The small molecule below binds the protein below.
Small molecule (SMILES): CC(C)c1nnc2ccc(-c3ocnc3-c3ccc(F)cc3)cn12

Binding-site contacts:
Ligand atom C14 contacts residue THR103 of chain 1.A at 3.6 Å.
Ligand atom C15 contacts residue LEU72 of chain 1.A at 4.0 Å (hydrophobic).
Ligand atom C9 contacts residue ASP165 of chain 1.A at 3.9 Å.
Ligand atom C9 contacts residue TYR32 of chain 1.A at 3.4 Å (hydrophobic).
Ligand atom C24 contacts residue TYR32 of chain 1.A at 3.2 Å (hydrophobic).
Ligand atom C23 contacts residue ALA108 of chain 1.A at 3.8 Å (hydrophobic).
Ligand atom O4 contacts residue TYR32 of chain 1.A at 3.5 Å.
Ligand atom C23 contacts residue TYR32 of chain 1.A at 3.9 Å (hydrophobic).
Ligand atom C8 contacts residue THR103 of chain 1.A at 3.6 Å.
Ligand atom C18 contacts residue LEU101 of chain 1.A at 3.9 Å (hydrophobic).
Ligand atom C15 contacts residue THR103 of chain 1.A at 3.9 Å.
Ligand atom C14 contacts residue ALA48 of chain 1.A at 3.5 Å (hydrophobic).
Ligand atom C2 contacts residue LYS50 of chain 1.A at 3.9 Å.
Ligand atom C7 contacts residue LEU164 of chain 1.A at 4.0 Å (hydrophobic).
Ligand atom C14 contacts residue LYS50 of chain 1.A at 3.9 Å.
Ligand atom C13 contacts residue ALA48 of chain 1.A at 3.8 Å (hydrophobic).
Ligand atom C13 contacts residue HIS104 of chain 1.A at 3.3 Å.
Ligand atom N20 contacts residue MET106 of chain 1.A at 3.3 Å (h-bond).
Ligand atom N20 contacts residue GLY107 of chain 1.A at 3.2 Å (h-bond).
Ligand atom C21 contacts residue TYR32 of chain 1.A at 3.6 Å (hydrophobic).
Ligand atom C23 contacts residue GLY107 of chain 1.A at 3.6 Å.
Ligand atom C16 contacts residue HIS104 of chain 1.A at 3.8 Å.
Ligand atom N19 contacts residue GLY107 of chain 1.A at 3.9 Å.
Ligand atom F22 contacts residue VAL102 of chain 1.A at 3.1 Å.
Ligand atom F22 contacts residue LEU101 of chain 1.A at 3.2 Å.
Ligand atom N19 contacts residue HIS104 of chain 1.A at 3.6 Å.
Ligand atom C13 contacts residue THR103 of chain 1.A at 3.5 Å.
Ligand atom N6 contacts residue TYR32 of chain 1.A at 3.8 Å.
Ligand atom C10 contacts residue LYS50 of chain 1.A at 3.7 Å.
Ligand atom N6 contacts residue LYS50 of chain 1.A at 3.0 Å (salt-bridge).
Ligand atom C13 contacts residue ILE81 of chain 1.A at 4.0 Å (hydrophobic).
Ligand atom N19 contacts residue MET106 of chain 1.A at 2.9 Å (h-bond).
Ligand atom N19 contacts residue LEU105 of chain 1.A at 3.7 Å.
Ligand atom F22 contacts residue THR103 of chain 1.A at 3.5 Å.
Ligand atom O4 contacts residue LEU164 of chain 1.A at 3.8 Å.
Ligand atom C24 contacts residue ALA108 of chain 1.A at 3.9 Å (hydrophobic).
Ligand atom C9 contacts residue LYS50 of chain 1.A at 4.0 Å.
Ligand atom C18 contacts residue THR103 of chain 1.A at 3.6 Å.
Ligand atom F22 contacts residue LEU83 of chain 1.A at 3.7 Å.
Ligand atom C14 contacts residue LEU101 of chain 1.A at 3.7 Å (hydrophobic).

Sequence of chain 1.A:
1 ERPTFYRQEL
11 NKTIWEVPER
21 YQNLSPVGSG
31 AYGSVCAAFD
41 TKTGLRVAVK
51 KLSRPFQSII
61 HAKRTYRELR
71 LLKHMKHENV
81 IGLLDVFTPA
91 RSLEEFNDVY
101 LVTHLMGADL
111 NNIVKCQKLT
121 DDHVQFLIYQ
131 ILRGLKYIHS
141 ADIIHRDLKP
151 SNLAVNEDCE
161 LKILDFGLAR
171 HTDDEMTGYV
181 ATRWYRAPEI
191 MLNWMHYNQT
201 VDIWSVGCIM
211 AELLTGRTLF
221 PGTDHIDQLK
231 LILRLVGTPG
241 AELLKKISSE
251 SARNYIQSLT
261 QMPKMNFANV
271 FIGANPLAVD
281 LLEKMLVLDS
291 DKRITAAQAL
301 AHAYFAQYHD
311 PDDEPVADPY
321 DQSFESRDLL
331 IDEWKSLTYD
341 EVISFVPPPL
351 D